Binding-site contacts:
Ligand atom C25 contacts residue PRO138 of chain 1.B at 3.6 Å (hydrophobic).
Ligand atom C18 contacts residue THR103 of chain 1.B at 3.5 Å.
Ligand atom C12 contacts residue TRP60 of chain 1.B at 3.6 Å (hydrophobic).
Ligand atom C24 contacts residue LEU134 of chain 1.B at 3.4 Å (hydrophobic).
Ligand atom O53 contacts residue GLY197 of chain 1.B at 3.5 Å (h-bond).
Ligand atom C38 contacts residue TRP166 of chain 1.B at 3.6 Å (hydrophobic).
Ligand atom O45 contacts residue TYR173 of chain 1.B at 3.6 Å.
Ligand atom O41 contacts residue ARG185 of chain 1.B at 3.1 Å.
Ligand atom O47 contacts residue TRP166 of chain 1.B at 3.6 Å (h-bond).
Ligand atom C12 contacts residue LEU64 of chain 1.B at 3.5 Å (hydrophobic).
Ligand atom O60 contacts residue LEU78 of chain 1.B at 3.5 Å.
Ligand atom O60 contacts residue HIS82 of chain 1.B at 3.1 Å (h-bond).
Ligand atom C52 contacts residue LEU134 of chain 1.B at 3.5 Å (hydrophobic).
Ligand atom N16 contacts residue ASN79 of chain 1.B at 3.0 Å (h-bond).
Ligand atom C52 contacts residue TRP137 of chain 1.B at 3.6 Å (hydrophobic).
Ligand atom C27 contacts residue GLY197 of chain 1.B at 3.5 Å.
Ligand atom C52 contacts residue TYR130 of chain 1.B at 3.4 Å (hydrophobic).
Ligand atom C62 contacts residue THR92 of chain 1.B at 3.4 Å.
Ligand atom C37 contacts residue LEU205 of chain 1.B at 3.6 Å (hydrophobic).
Ligand atom O40 contacts residue ARG185 of chain 1.B at 3.3 Å (salt-bridge).
Ligand atom C39 contacts residue ARG185 of chain 1.B at 3.4 Å.
Ligand atom O53 contacts residue THR198 of chain 1.B at 3.4 Å (h-bond).
Ligand atom O56 contacts residue ASN79 of chain 1.B at 3.2 Å (h-bond).
Ligand atom C13 contacts residue LEU64 of chain 1.B at 3.6 Å (hydrophobic).
Ligand atom C17 contacts residue ASN79 of chain 1.B at 3.5 Å.
Ligand atom C62 contacts residue TRP31 of chain 1.B at 3.5 Å (hydrophobic).
Ligand atom C25 contacts residue LEU134 of chain 1.B at 3.4 Å (hydrophobic).
Ligand atom C15 contacts residue ILE99 of chain 1.B at 3.6 Å (hydrophobic).
Ligand atom C36 contacts residue TRP166 of chain 1.B at 3.6 Å (hydrophobic).
Ligand atom C32 contacts residue TRP137 of chain 1.B at 3.6 Å (hydrophobic).
Ligand atom C31 contacts residue TRP137 of chain 1.B at 3.5 Å (hydrophobic).
Ligand atom N28 contacts residue TRP137 of chain 1.B at 3.5 Å.
Ligand atom O01 contacts residue ASN28 of chain 1.B at 3.6 Å (h-bond).
Ligand atom C04 contacts residue PHE20 of chain 1.B at 3.3 Å (hydrophobic).
Ligand atom C09 contacts residue HIS82 of chain 1.B at 3.6 Å.
Ligand atom C54 contacts residue GLY197 of chain 1.B at 3.6 Å.
Ligand atom C08 contacts residue MET88 of chain 1.B at 3.6 Å (hydrophobic).
Ligand atom O20 contacts residue THR103 of chain 1.B at 3.2 Å.
Ligand atom O40 contacts residue GLN209 of chain 1.B at 3.5 Å (h-bond).
Ligand atom C58 contacts residue ASN79 of chain 1.B at 3.5 Å.

Sequence of chain 1.B:
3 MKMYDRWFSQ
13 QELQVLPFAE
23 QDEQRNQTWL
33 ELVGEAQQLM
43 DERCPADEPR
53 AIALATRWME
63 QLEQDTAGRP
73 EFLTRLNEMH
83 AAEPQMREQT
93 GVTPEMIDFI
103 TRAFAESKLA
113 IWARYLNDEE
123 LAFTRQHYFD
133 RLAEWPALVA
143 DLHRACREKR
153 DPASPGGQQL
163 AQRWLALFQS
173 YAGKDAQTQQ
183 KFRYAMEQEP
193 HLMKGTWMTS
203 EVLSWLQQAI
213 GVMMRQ

A small-molecule ligand and the protein it binds are described below.
Small molecule (SMILES): COc1c(NC(=O)c2ccc(NC(=O)c3ccc(N4C(=O)C[C@H](NC(=O)c5ccc(NC(=O)/C(C)=C/c6ccc(O)cc6)cc5)C4=O)cc3)c(OC)c2O)ccc(C(=O)O)c1O